A small-molecule ligand and the protein it binds are described below.
Small molecule (SMILES): COc1ccc(F)cc1C(=O)NCc1ccc(-c2nn([C@@H](C)C(F)(F)F)c(N)c2C(N)=O)cc1

Sequence of chain 1.A:
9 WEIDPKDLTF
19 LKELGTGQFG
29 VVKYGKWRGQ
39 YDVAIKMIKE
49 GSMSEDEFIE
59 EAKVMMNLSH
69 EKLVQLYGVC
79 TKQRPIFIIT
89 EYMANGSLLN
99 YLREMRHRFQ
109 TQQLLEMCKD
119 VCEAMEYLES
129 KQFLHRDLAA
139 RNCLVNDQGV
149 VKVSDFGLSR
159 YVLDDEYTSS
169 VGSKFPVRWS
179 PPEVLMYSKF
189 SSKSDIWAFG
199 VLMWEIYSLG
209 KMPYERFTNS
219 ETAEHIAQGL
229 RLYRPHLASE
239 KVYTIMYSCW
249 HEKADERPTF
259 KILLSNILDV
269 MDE

Binding-site contacts:
Ligand atom N3 contacts residue LEU142 of chain 1.A at 3.7 Å.
Ligand atom F30 contacts residue LEU22 of chain 1.A at 3.1 Å.
Ligand atom O1 contacts residue ALA42 of chain 1.A at 3.6 Å.
Ligand atom C21 contacts residue VAL72 of chain 1.A at 3.1 Å (hydrophobic).
Ligand atom N11 contacts residue THR88 of chain 1.A at 3.5 Å.
Ligand atom C9 contacts residue LYS44 of chain 1.A at 3.7 Å.
Ligand atom O20 contacts residue THR88 of chain 1.A at 3.7 Å.
Ligand atom F16 contacts residue LEU156 of chain 1.A at 3.4 Å.
Ligand atom N3 contacts residue ALA42 of chain 1.A at 3.4 Å.
Ligand atom N34 contacts residue GLY94 of chain 1.A at 3.7 Å.
Ligand atom N3 contacts residue GLU89 of chain 1.A at 2.9 Å (salt-bridge).
Ligand atom C23 contacts residue LYS44 of chain 1.A at 3.8 Å.
Ligand atom C18 contacts residue PHE154 of chain 1.A at 3.8 Å (hydrophobic).
Ligand atom N11 contacts residue ASP153 of chain 1.A at 3.7 Å.
Ligand atom C18 contacts residue ASP153 of chain 1.A at 3.7 Å.
Ligand atom C17 contacts residue PHE154 of chain 1.A at 3.3 Å (hydrophobic).
Ligand atom C12 contacts residue ASP153 of chain 1.A at 3.5 Å.
Ligand atom C23 contacts residue ASP153 of chain 1.A at 3.5 Å.
Ligand atom C8 contacts residue THR88 of chain 1.A at 3.6 Å.
Ligand atom C7 contacts residue THR88 of chain 1.A at 3.7 Å.
Ligand atom C8 contacts residue LYS44 of chain 1.A at 3.7 Å.
Ligand atom F30 contacts residue VAL30 of chain 1.A at 3.5 Å.
Ligand atom C15 contacts residue MET63 of chain 1.A at 3.6 Å (hydrophobic).
Ligand atom F31 contacts residue LEU22 of chain 1.A at 3.6 Å.
Ligand atom F16 contacts residue MET63 of chain 1.A at 2.9 Å.
Ligand atom C17 contacts residue MET63 of chain 1.A at 3.7 Å (hydrophobic).
Ligand atom C10 contacts residue ILE86 of chain 1.A at 3.8 Å (hydrophobic).
Ligand atom C9 contacts residue THR88 of chain 1.A at 3.8 Å.
Ligand atom O22 contacts residue ILE86 of chain 1.A at 3.6 Å.
Ligand atom C10 contacts residue THR88 of chain 1.A at 3.6 Å.
Ligand atom C4 contacts residue LEU142 of chain 1.A at 3.8 Å (hydrophobic).
Ligand atom F32 contacts residue VAL30 of chain 1.A at 3.4 Å.
Ligand atom F16 contacts residue PHE56 of chain 1.A at 3.5 Å.
Ligand atom C13 contacts residue ASP153 of chain 1.A at 3.6 Å.
Ligand atom C2 contacts residue MET91 of chain 1.A at 3.8 Å (hydrophobic).
Ligand atom O1 contacts residue MET91 of chain 1.A at 2.8 Å (h-bond).
Ligand atom F16 contacts residue PHE154 of chain 1.A at 3.4 Å.
Ligand atom C2 contacts residue ALA42 of chain 1.A at 3.5 Å (hydrophobic).
Ligand atom N34 contacts residue MET91 of chain 1.A at 3.2 Å (h-bond).
Ligand atom N3 contacts residue THR88 of chain 1.A at 3.1 Å (h-bond).